A protein and the small-molecule ligand that binds it are described below.
Small molecule (SMILES): CC(=O)N[C@H]1[C@H](O[C@H]2[C@H](O)[C@@H](NC(C)=O)CO[C@@H]2CO)O[C@H](CO)[C@@H](O)[C@@H]1O

Sequence of chain 1.A:
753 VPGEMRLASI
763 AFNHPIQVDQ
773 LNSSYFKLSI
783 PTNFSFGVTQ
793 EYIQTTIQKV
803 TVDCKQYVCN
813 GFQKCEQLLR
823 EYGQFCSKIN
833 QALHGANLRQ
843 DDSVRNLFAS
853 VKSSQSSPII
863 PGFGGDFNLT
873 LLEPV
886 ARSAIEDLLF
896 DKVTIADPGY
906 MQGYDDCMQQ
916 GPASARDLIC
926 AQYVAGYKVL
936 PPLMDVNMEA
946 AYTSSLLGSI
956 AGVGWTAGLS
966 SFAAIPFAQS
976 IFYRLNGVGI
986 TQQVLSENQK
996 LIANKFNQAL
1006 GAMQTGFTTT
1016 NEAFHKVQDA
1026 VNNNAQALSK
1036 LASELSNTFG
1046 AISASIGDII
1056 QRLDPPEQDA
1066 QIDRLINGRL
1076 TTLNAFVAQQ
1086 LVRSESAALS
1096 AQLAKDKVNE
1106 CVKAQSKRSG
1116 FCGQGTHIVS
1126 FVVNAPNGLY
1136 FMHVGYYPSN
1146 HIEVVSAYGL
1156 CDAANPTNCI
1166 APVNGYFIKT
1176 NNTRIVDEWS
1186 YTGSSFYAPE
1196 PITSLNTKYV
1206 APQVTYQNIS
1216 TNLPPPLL

Binding-site contacts:
Ligand atom C1 contacts residue THR872 of chain 1.A at 4.3 Å.
Ligand atom N2 contacts residue THR872 of chain 1.A at 3.9 Å.
Ligand atom C4 contacts residue ASN870 of chain 1.A at 4.3 Å.
Ligand atom C8 contacts residue ASN1002 of chain 1.A at 4.3 Å.
Ligand atom O7 contacts residue ASN870 of chain 1.A at 3.3 Å (h-bond).
Ligand atom O5 contacts residue ASN870 of chain 1.A at 2.5 Å (h-bond).
Ligand atom C7 contacts residue ASN870 of chain 1.A at 3.2 Å.
Ligand atom C1 contacts residue ASN870 of chain 1.A at 1.4 Å.
Ligand atom C3 contacts residue ASN870 of chain 1.A at 3.8 Å.
Ligand atom C8 contacts residue ASN870 of chain 1.A at 4.3 Å.
Ligand atom C5 contacts residue ASN870 of chain 1.A at 3.6 Å.
Ligand atom C2 contacts residue THR872 of chain 1.A at 3.7 Å.
Ligand atom C2 contacts residue ASN870 of chain 1.A at 2.5 Å.
Ligand atom C8 contacts residue GLY1006 of chain 1.A at 4.3 Å.
Ligand atom N2 contacts residue ASN870 of chain 1.A at 2.8 Å (h-bond).